Binding-site contacts:
Ligand atom N01 contacts residue TYR425 of chain 1.C at 3.1 Å.
Ligand atom O01 contacts residue SER329 of chain 1.C at 2.6 Å (h-bond).
Ligand atom N01 contacts residue TRP395 of chain 1.C at 3.9 Å.
Ligand atom C14 contacts residue ASP234 of chain 1.C at 4.1 Å.
Ligand atom C06 contacts residue ILE235 of chain 1.C at 3.5 Å (hydrophobic).
Ligand atom C05 contacts residue ILE235 of chain 1.C at 3.4 Å (hydrophobic).
Ligand atom C11 contacts residue ASP234 of chain 1.C at 3.6 Å.
Ligand atom C02 contacts residue THR325 of chain 1.C at 3.5 Å.
Ligand atom C09 contacts residue SER238 of chain 1.C at 3.6 Å.
Ligand atom C01 contacts residue SER329 of chain 1.C at 3.5 Å.
Ligand atom C13 contacts residue ILE421 of chain 1.C at 3.9 Å (hydrophobic).
Ligand atom C08 contacts residue SER238 of chain 1.C at 4.0 Å.
Ligand atom O02 contacts residue ILE235 of chain 1.C at 4.1 Å.
Ligand atom C14 contacts residue TRP395 of chain 1.C at 3.4 Å (hydrophobic).
Ligand atom C05 contacts residue SER238 of chain 1.C at 4.1 Å.
Ligand atom C06 contacts residue SER238 of chain 1.C at 3.9 Å.
Ligand atom C02 contacts residue SER329 of chain 1.C at 3.9 Å.
Ligand atom I01 contacts residue VAL315 of chain 1.C at 3.7 Å.
Ligand atom C04 contacts residue ILE235 of chain 1.C at 3.9 Å (hydrophobic).
Ligand atom C14 contacts residue SER238 of chain 1.C at 3.6 Å.
Ligand atom O02 contacts residue PHE398 of chain 1.C at 3.9 Å.
Ligand atom N01 contacts residue SER238 of chain 1.C at 2.6 Å (h-bond).
Ligand atom C13 contacts residue TYR425 of chain 1.C at 3.4 Å (hydrophobic).
Ligand atom C09 contacts residue PHE398 of chain 1.C at 3.9 Å (hydrophobic).
Ligand atom C12 contacts residue PHE398 of chain 1.C at 3.8 Å (hydrophobic).
Ligand atom C03 contacts residue PHE399 of chain 1.C at 4.1 Å (hydrophobic).
Ligand atom C09 contacts residue TRP395 of chain 1.C at 3.4 Å (hydrophobic).
Ligand atom C08 contacts residue PHE398 of chain 1.C at 3.4 Å (hydrophobic).
Ligand atom C10 contacts residue ASP234 of chain 1.C at 4.1 Å.
Ligand atom C14 contacts residue TYR425 of chain 1.C at 3.2 Å (hydrophobic).
Ligand atom N01 contacts residue LEU203 of chain 1.C at 4.2 Å.
Ligand atom C02 contacts residue PHE399 of chain 1.C at 3.7 Å (hydrophobic).
Ligand atom C01 contacts residue PHE399 of chain 1.C at 4.2 Å (hydrophobic).
Ligand atom C08 contacts residue TRP395 of chain 1.C at 3.8 Å (hydrophobic).
Ligand atom O01 contacts residue SER239 of chain 1.C at 3.8 Å.
Ligand atom C11 contacts residue PHE398 of chain 1.C at 4.2 Å (hydrophobic).
Ligand atom C03 contacts residue THR325 of chain 1.C at 3.8 Å.
Ligand atom C13 contacts residue ASP234 of chain 1.C at 4.0 Å.
Ligand atom C07 contacts residue PHE398 of chain 1.C at 3.5 Å (hydrophobic).
Ligand atom N01 contacts residue ASP234 of chain 1.C at 3.0 Å (salt-bridge).

The protein below binds the small molecule below.
Small molecule (SMILES): NCCc1ccc(Oc2ccc(O)cc2)c(I)c1

Sequence of chain 1.C:
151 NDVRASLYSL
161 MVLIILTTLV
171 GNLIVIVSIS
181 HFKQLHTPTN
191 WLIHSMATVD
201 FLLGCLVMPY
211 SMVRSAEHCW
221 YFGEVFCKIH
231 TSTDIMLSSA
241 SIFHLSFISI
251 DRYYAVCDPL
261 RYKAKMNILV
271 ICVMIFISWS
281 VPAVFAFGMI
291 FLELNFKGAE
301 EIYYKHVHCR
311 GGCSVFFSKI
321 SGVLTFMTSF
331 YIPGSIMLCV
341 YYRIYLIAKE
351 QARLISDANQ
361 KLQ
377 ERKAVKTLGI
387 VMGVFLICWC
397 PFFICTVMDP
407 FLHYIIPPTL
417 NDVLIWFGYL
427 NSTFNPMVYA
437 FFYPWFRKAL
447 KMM